Binding-site contacts:
Ligand atom C6 contacts residue ARG88 of chain 7.A at 3.8 Å.
Ligand atom N contacts residue MET74 of chain 7.A at 3.8 Å.
Ligand atom N5 contacts residue LEU73 of chain 7.A at 3.7 Å.
Ligand atom O1 contacts residue ASN106 of chain 7.A at 3.0 Å (h-bond).
Ligand atom N6 contacts residue MET74 of chain 7.A at 2.9 Å (h-bond).
Ligand atom C14 contacts residue ASP72 of chain 7.A at 3.2 Å.
Ligand atom C11 contacts residue ALA37 of chain 7.A at 3.8 Å (hydrophobic).
Ligand atom N1 contacts residue SO41 of chain 7.D at 3.3 Å (h-bond).
Ligand atom C7 contacts residue ALA37 of chain 7.A at 3.4 Å (hydrophobic).
Ligand atom C18 contacts residue LEU102 of chain 7.A at 3.6 Å (hydrophobic).
Ligand atom C20 contacts residue ASN106 of chain 7.A at 3.5 Å.
Ligand atom C contacts residue ARG88 of chain 7.A at 3.8 Å.
Ligand atom C5 contacts residue ARG88 of chain 7.A at 3.5 Å.
Ligand atom C8 contacts residue ALA37 of chain 7.A at 3.6 Å (hydrophobic).
Ligand atom C2 contacts residue MET74 of chain 7.A at 3.8 Å (hydrophobic).
Ligand atom N1 contacts residue ALA38 of chain 7.A at 3.4 Å (h-bond).
Ligand atom C14 contacts residue PHE70 of chain 7.A at 3.7 Å (hydrophobic).
Ligand atom O1 contacts residue MET74 of chain 7.A at 3.7 Å.
Ligand atom C9 contacts residue SER39 of chain 7.A at 3.6 Å.
Ligand atom N2 contacts residue HIS138 of chain 2.A at 3.8 Å.
Ligand atom C8 contacts residue THR10 of chain 7.A at 3.8 Å.
Ligand atom O3 contacts residue GLU134 of chain 2.A at 3.4 Å.
Ligand atom O contacts residue ARG88 of chain 7.A at 3.7 Å.
Ligand atom C15 contacts residue HIS138 of chain 2.A at 3.8 Å.
Ligand atom C20 contacts residue MET105 of chain 7.A at 3.7 Å (hydrophobic).
Ligand atom C contacts residue ASN106 of chain 7.A at 3.6 Å.
Ligand atom O1 contacts residue LEU102 of chain 7.A at 3.7 Å.
Ligand atom C13 contacts residue ASP72 of chain 7.A at 3.7 Å.
Ligand atom C1 contacts residue MET74 of chain 7.A at 3.7 Å (hydrophobic).
Ligand atom C contacts residue LEU86 of chain 7.A at 3.5 Å (hydrophobic).
Ligand atom C15 contacts residue SER39 of chain 7.A at 3.9 Å.
Ligand atom N1 contacts residue SER39 of chain 7.A at 2.9 Å (h-bond).
Ligand atom N6 contacts residue LEU73 of chain 7.A at 3.6 Å.
Ligand atom C13 contacts residue HIS138 of chain 2.A at 3.6 Å.
Ligand atom C15 contacts residue SER71 of chain 7.A at 3.6 Å.
Ligand atom C12 contacts residue ALA37 of chain 7.A at 3.5 Å (hydrophobic).
Ligand atom C14 contacts residue SER71 of chain 7.A at 3.4 Å.
Ligand atom C1 contacts residue LEU102 of chain 7.A at 3.7 Å (hydrophobic).
Ligand atom N2 contacts residue ASP72 of chain 7.A at 3.0 Å (salt-bridge).
Ligand atom C15 contacts residue PHE70 of chain 7.A at 3.7 Å (hydrophobic).

The small molecule below binds the protein below.
Small molecule (SMILES): COC(=O)N1CCC(Oc2cccc([C@@H](CC#N)Nc3nc4n(n3)C(=O)CC(C)=N4)c2)CC1

Sequence of chain 7.A:
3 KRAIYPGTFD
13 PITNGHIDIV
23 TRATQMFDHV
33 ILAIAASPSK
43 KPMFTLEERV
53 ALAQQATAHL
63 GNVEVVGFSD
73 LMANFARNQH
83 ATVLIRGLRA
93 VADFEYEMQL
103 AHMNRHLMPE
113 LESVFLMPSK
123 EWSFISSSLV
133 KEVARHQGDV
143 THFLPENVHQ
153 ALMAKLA

Sequence of chain 2.A:
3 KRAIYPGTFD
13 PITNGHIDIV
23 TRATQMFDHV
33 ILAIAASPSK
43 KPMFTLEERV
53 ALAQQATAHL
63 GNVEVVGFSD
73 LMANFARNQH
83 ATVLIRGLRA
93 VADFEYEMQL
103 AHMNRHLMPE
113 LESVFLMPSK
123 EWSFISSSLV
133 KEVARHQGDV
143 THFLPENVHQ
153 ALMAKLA